This protein binds this small molecule.
Small molecule (SMILES): OCCOCOCc1cc(CCCCCOc2c(Cl)cc(C3=NCCO3)cc2Cl)on1

Sequence of chain 4.C:
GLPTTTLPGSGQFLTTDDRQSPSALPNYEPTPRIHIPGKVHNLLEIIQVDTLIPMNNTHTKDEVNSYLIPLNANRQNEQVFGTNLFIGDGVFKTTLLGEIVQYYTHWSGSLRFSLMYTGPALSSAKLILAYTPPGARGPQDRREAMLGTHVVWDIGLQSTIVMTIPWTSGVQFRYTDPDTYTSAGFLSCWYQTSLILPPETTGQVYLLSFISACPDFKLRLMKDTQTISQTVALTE

Sequence of chain 3.C:
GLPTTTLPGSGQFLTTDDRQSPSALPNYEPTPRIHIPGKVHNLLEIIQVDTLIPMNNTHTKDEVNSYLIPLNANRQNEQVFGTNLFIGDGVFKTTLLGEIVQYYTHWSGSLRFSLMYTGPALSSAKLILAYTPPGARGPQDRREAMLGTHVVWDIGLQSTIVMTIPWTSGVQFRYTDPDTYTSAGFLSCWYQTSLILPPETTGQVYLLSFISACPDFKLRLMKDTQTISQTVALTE

Binding-site contacts:
Ligand atom C3B contacts residue PHE186 of chain 3.A at 3.7 Å (hydrophobic).
Ligand atom CL1 contacts residue VAL188 of chain 3.A at 3.5 Å.
Ligand atom C31 contacts residue ASN219 of chain 3.A at 3.8 Å.
Ligand atom C5 contacts residue LEU106 of chain 3.A at 3.5 Å (hydrophobic).
Ligand atom C3C contacts residue ILE104 of chain 3.A at 3.6 Å (hydrophobic).
Ligand atom C5A contacts residue PHE186 of chain 3.A at 3.5 Å (hydrophobic).
Ligand atom C4A contacts residue VAL176 of chain 3.A at 3.7 Å (hydrophobic).
Ligand atom C1B contacts residue TYR152 of chain 3.A at 3.8 Å (hydrophobic).
Ligand atom C3D contacts residue LEU116 of chain 3.A at 3.6 Å (hydrophobic).
Ligand atom O1B contacts residue TYR152 of chain 3.A at 3.8 Å.
Ligand atom C3 contacts residue LEU106 of chain 3.A at 3.4 Å (hydrophobic).
Ligand atom CL2 contacts residue MET224 of chain 3.A at 2.9 Å.
Ligand atom O1A contacts residue PHE186 of chain 3.A at 2.9 Å.
Ligand atom C4C contacts residue TYR128 of chain 3.A at 3.5 Å (hydrophobic).
Ligand atom C3B contacts residue MET224 of chain 3.A at 3.4 Å (hydrophobic).
Ligand atom C4A contacts residue PRO174 of chain 3.A at 3.3 Å (hydrophobic).
Ligand atom C1C contacts residue TYR128 of chain 3.A at 3.5 Å (hydrophobic).
Ligand atom C5A contacts residue ALA150 of chain 3.A at 3.2 Å (hydrophobic).
Ligand atom C5B contacts residue TYR152 of chain 3.A at 3.8 Å (hydrophobic).
Ligand atom CL2 contacts residue ILE104 of chain 3.A at 3.1 Å.
Ligand atom O1A contacts residue ALA150 of chain 3.A at 3.8 Å.
Ligand atom C2D contacts residue SER107 of chain 3.A at 3.8 Å.
Ligand atom C31 contacts residue LEU106 of chain 3.A at 3.8 Å (hydrophobic).
Ligand atom C6B contacts residue TYR152 of chain 3.A at 3.8 Å (hydrophobic).
Ligand atom C4A contacts residue SER175 of chain 3.A at 3.8 Å.
Ligand atom N2 contacts residue ASN219 of chain 3.A at 3.4 Å (h-bond).
Ligand atom C2B contacts residue MET224 of chain 3.A at 3.6 Å (hydrophobic).
Ligand atom C6B contacts residue VAL188 of chain 3.A at 3.8 Å (hydrophobic).
Ligand atom CL1 contacts residue LEU25 of chain 3.C at 3.5 Å.
Ligand atom O1D contacts residue SER107 of chain 3.A at 3.2 Å.
Ligand atom C4B contacts residue PHE186 of chain 3.A at 3.4 Å (hydrophobic).
Ligand atom N2 contacts residue MET221 of chain 3.A at 3.5 Å (h-bond).
Ligand atom C2A contacts residue PHE186 of chain 3.A at 3.3 Å (hydrophobic).
Ligand atom C5A contacts residue VAL176 of chain 3.A at 3.2 Å (hydrophobic).
Ligand atom C5C contacts residue VAL188 of chain 3.A at 2.9 Å (hydrophobic).
Ligand atom N3A contacts residue ALA24 of chain 3.C at 3.6 Å.
Ligand atom O1 contacts residue MET221 of chain 3.A at 3.1 Å (h-bond).
Ligand atom C1B contacts residue VAL188 of chain 3.A at 3.8 Å (hydrophobic).
Ligand atom N3A contacts residue PRO174 of chain 3.A at 3.6 Å (h-bond).
Ligand atom C4 contacts residue LEU106 of chain 3.A at 2.5 Å (hydrophobic).

Sequence of chain 3.A:
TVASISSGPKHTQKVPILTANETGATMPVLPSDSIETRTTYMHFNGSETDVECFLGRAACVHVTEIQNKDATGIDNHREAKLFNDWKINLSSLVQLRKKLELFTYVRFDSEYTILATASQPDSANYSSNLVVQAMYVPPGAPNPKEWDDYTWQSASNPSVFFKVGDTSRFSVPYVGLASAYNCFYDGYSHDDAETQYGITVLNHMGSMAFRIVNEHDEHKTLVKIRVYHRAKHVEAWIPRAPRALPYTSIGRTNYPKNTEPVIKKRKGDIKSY